This protein binds this small molecule.
Small molecule (SMILES): CCc1ccc(S(=O)(=O)c2nnn3c2nc(NCc2cccs2)c2sccc23)cc1

Sequence of chain 1.B:
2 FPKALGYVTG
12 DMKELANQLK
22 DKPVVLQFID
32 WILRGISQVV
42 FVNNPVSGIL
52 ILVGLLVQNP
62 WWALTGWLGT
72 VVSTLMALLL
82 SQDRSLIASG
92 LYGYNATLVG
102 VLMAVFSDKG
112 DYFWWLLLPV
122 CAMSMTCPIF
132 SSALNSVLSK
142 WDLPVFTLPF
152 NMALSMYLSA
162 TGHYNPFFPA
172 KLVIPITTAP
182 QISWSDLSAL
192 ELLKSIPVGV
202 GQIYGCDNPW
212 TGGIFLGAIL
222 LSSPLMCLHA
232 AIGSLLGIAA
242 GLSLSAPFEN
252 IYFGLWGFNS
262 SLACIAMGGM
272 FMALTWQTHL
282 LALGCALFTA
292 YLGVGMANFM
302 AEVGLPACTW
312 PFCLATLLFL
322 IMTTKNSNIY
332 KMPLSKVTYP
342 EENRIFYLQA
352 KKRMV

Binding-site contacts:
Ligand atom NAX contacts residue GLN39 of chain 1.B at 2.9 Å (h-bond).
Ligand atom CBA contacts residue PHE42 of chain 1.B at 3.4 Å (hydrophobic).
Ligand atom CAH contacts residue TYR93 of chain 1.B at 3.2 Å (hydrophobic).
Ligand atom CAW contacts residue VAL338 of chain 1.B at 3.6 Å (hydrophobic).
Ligand atom CAY contacts residue TYR95 of chain 1.B at 3.5 Å (hydrophobic).
Ligand atom SBD contacts residue GLN39 of chain 1.B at 3.0 Å (h-bond).
Ligand atom OAL contacts residue PRO145 of chain 1.B at 3.6 Å.
Ligand atom CBC contacts residue PHE313 of chain 1.B at 3.6 Å (hydrophobic).
Ligand atom CAS contacts residue GLN39 of chain 1.B at 3.3 Å.
Ligand atom OAJ contacts residue PRO145 of chain 1.B at 2.8 Å.
Ligand atom CBA contacts residue PHE147 of chain 1.B at 3.4 Å (hydrophobic).
Ligand atom CBC contacts residue PHE42 of chain 1.B at 3.5 Å (hydrophobic).
Ligand atom CBB contacts residue PHE147 of chain 1.B at 3.2 Å (hydrophobic).
Ligand atom NAQ contacts residue LEU92 of chain 1.B at 3.6 Å.
Ligand atom CAG contacts residue TYR93 of chain 1.B at 3.6 Å (hydrophobic).
Ligand atom CAB contacts residue ASN136 of chain 1.B at 3.4 Å.
Ligand atom OAL contacts residue PHE147 of chain 1.B at 3.1 Å (h-bond).
Ligand atom OAL contacts residue TYR95 of chain 1.B at 3.7 Å.
Ligand atom SAU contacts residue MET271 of chain 1.B at 3.7 Å.
Ligand atom SAU contacts residue GLN39 of chain 1.B at 3.1 Å (h-bond).
Ligand atom CBB contacts residue PHE42 of chain 1.B at 3.3 Å (hydrophobic).
Ligand atom CAD contacts residue LEU92 of chain 1.B at 3.5 Å (hydrophobic).
Ligand atom CAG contacts residue LEU92 of chain 1.B at 3.1 Å (hydrophobic).
Ligand atom CAF contacts residue TYR95 of chain 1.B at 3.2 Å (hydrophobic).
Ligand atom SAI contacts residue VAL146 of chain 1.B at 3.2 Å (h-bond).
Ligand atom CAE contacts residue LEU92 of chain 1.B at 3.1 Å (hydrophobic).
Ligand atom OAJ contacts residue VAL146 of chain 1.B at 2.8 Å (h-bond).
Ligand atom CAV contacts residue MET271 of chain 1.B at 3.4 Å (hydrophobic).
Ligand atom OAL contacts residue VAL146 of chain 1.B at 2.9 Å (h-bond).
Ligand atom NAX contacts residue PHE42 of chain 1.B at 3.6 Å.
Ligand atom CBB contacts residue PHE313 of chain 1.B at 3.5 Å (hydrophobic).
Ligand atom SBD contacts residue VAL40 of chain 1.B at 3.0 Å (h-bond).
Ligand atom CAZ contacts residue GLN39 of chain 1.B at 3.5 Å.
Ligand atom CAH contacts residue SER132 of chain 1.B at 3.3 Å.
Ligand atom CBC contacts residue THR148 of chain 1.B at 3.5 Å.
Ligand atom CAZ contacts residue TYR95 of chain 1.B at 3.5 Å (hydrophobic).
Ligand atom CAC contacts residue ASN136 of chain 1.B at 3.5 Å.
Ligand atom CAY contacts residue GLN39 of chain 1.B at 3.1 Å.
Ligand atom CAR contacts residue GLN39 of chain 1.B at 3.3 Å.
Ligand atom SAU contacts residue PHE42 of chain 1.B at 3.0 Å (h-bond).